The small molecule below binds the protein below.
Small molecule (SMILES): Nc1nc2c(ncn2[C@@H]2O[C@H](CO[P](=O)(O)O[P](=O)(O)NP(=O)(O)O)[C@@H](O)[C@H]2O)c(=O)[nH]1

Sequence of chain 1.B:
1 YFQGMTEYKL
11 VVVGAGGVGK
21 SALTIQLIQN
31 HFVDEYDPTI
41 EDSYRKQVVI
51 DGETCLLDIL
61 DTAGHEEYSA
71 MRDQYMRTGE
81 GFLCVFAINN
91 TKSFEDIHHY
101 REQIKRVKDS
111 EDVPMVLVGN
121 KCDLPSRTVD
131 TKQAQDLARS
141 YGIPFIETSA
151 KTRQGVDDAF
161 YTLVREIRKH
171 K

Binding-site contacts:
Ligand atom O1B contacts residue LYS20 of chain 1.B at 2.8 Å (salt-bridge).
Ligand atom N3B contacts residue GLY17 of chain 1.B at 3.2 Å (h-bond).
Ligand atom N2 contacts residue LEU124 of chain 1.B at 3.3 Å.
Ligand atom O2' contacts residue ASP34 of chain 1.B at 3.0 Å (salt-bridge).
Ligand atom C6 contacts residue ASP123 of chain 1.B at 3.4 Å.
Ligand atom O6 contacts residue ASP123 of chain 1.B at 3.2 Å (salt-bridge).
Ligand atom C3' contacts residue ASP34 of chain 1.B at 3.5 Å.
Ligand atom N1 contacts residue ASP123 of chain 1.B at 2.8 Å (salt-bridge).
Ligand atom O1G contacts residue PRO38 of chain 1.B at 3.3 Å.
Ligand atom O3G contacts residue GLY16 of chain 1.B at 3.4 Å.
Ligand atom O1A contacts residue MG1 of chain 1.J at 2.9 Å.
Ligand atom PB contacts residue MG1 of chain 1.J at 3.1 Å.
Ligand atom N3B contacts residue MG1 of chain 1.J at 3.1 Å.
Ligand atom O2A contacts residue SER21 of chain 1.B at 3.3 Å (h-bond).
Ligand atom N7 contacts residue ASN120 of chain 1.B at 3.1 Å (h-bond).
Ligand atom O4' contacts residue LYS121 of chain 1.B at 3.3 Å (salt-bridge).
Ligand atom O3' contacts residue ASP34 of chain 1.B at 2.7 Å (salt-bridge).
Ligand atom O2B contacts residue SER21 of chain 1.B at 2.9 Å (h-bond).
Ligand atom PG contacts residue MG1 of chain 1.J at 3.2 Å.
Ligand atom O1B contacts residue GLY19 of chain 1.B at 3.0 Å (h-bond).
Ligand atom O6 contacts residue SER149 of chain 1.B at 3.4 Å (h-bond).
Ligand atom O3G contacts residue GLY64 of chain 1.B at 3.2 Å (h-bond).
Ligand atom O6 contacts residue ALA150 of chain 1.B at 3.0 Å (h-bond).
Ligand atom O2' contacts residue PHE32 of chain 1.B at 3.5 Å.
Ligand atom O2B contacts residue LYS20 of chain 1.B at 3.6 Å (salt-bridge).
Ligand atom O1B contacts residue VAL18 of chain 1.B at 3.4 Å (h-bond).
Ligand atom O2A contacts residue ALA22 of chain 1.B at 2.7 Å (h-bond).
Ligand atom O2G contacts residue MG1 of chain 1.J at 2.3 Å.
Ligand atom O1G contacts residue THR39 of chain 1.B at 3.5 Å (h-bond).
Ligand atom O2' contacts residue VAL33 of chain 1.B at 2.7 Å (h-bond).
Ligand atom N2 contacts residue ASP123 of chain 1.B at 3.0 Å (salt-bridge).
Ligand atom O6 contacts residue LYS121 of chain 1.B at 3.5 Å.
Ligand atom C2' contacts residue VAL33 of chain 1.B at 3.5 Å (hydrophobic).
Ligand atom O3A contacts residue GLY19 of chain 1.B at 3.1 Å (h-bond).
Ligand atom C8 contacts residue ALA22 of chain 1.B at 3.5 Å (hydrophobic).
Ligand atom O2B contacts residue MG1 of chain 1.J at 2.1 Å.
Ligand atom O3G contacts residue LYS20 of chain 1.B at 2.7 Å (salt-bridge).
Ligand atom O2A contacts residue GLY19 of chain 1.B at 3.4 Å.
Ligand atom O1B contacts residue GLY17 of chain 1.B at 3.5 Å (h-bond).
Ligand atom O2G contacts residue THR39 of chain 1.B at 2.8 Å (h-bond).